Sequence of chain 2.A:
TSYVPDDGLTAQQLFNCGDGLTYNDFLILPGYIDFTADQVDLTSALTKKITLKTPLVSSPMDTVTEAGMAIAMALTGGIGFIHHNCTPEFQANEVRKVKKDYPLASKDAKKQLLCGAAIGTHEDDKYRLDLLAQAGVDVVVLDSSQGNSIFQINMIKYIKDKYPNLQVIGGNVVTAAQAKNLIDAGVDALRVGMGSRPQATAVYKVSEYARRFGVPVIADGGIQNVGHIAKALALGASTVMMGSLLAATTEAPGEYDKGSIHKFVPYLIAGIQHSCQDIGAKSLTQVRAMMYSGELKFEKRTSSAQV

Binding-site contacts:
Ligand atom O3' contacts residue SER68 of chain 2.A at 3.1 Å (h-bond).
Ligand atom C5' contacts residue GLY365 of chain 2.A at 3.9 Å.
Ligand atom C4 contacts residue SAE1 of chain 2.D at 3.7 Å.
Ligand atom C6 contacts residue SAE1 of chain 2.D at 4.0 Å.
Ligand atom P contacts residue GLY366 of chain 2.A at 4.0 Å.
Ligand atom O3P contacts residue SER388 of chain 2.A at 4.0 Å.
Ligand atom O2P contacts residue GLY366 of chain 2.A at 3.0 Å (h-bond).
Ligand atom O1P contacts residue GLY387 of chain 2.A at 3.6 Å.
Ligand atom O3P contacts residue GLY366 of chain 2.A at 4.0 Å.
Ligand atom C5 contacts residue SAE1 of chain 2.D at 4.0 Å.
Ligand atom O3P contacts residue MET386 of chain 2.A at 3.9 Å.
Ligand atom O3P contacts residue GLY387 of chain 2.A at 3.0 Å (h-bond).
Ligand atom C2' contacts residue ARG322 of chain 2.A at 3.9 Å.
Ligand atom O3' contacts residue MET385 of chain 2.A at 3.6 Å (h-bond).
Ligand atom C2' contacts residue ASP364 of chain 2.A at 3.6 Å.
Ligand atom O2P contacts residue GLY365 of chain 2.A at 3.8 Å.
Ligand atom P contacts residue SER388 of chain 2.A at 3.5 Å.
Ligand atom C3' contacts residue ARG322 of chain 2.A at 3.8 Å.
Ligand atom C8 contacts residue MET70 of chain 2.A at 3.8 Å (hydrophobic).
Ligand atom C3' contacts residue SER68 of chain 2.A at 3.6 Å.
Ligand atom O2' contacts residue ASN303 of chain 2.A at 3.8 Å.
Ligand atom O5' contacts residue GLY365 of chain 2.A at 3.8 Å.
Ligand atom O2P contacts residue SER327 of chain 2.A at 3.7 Å.
Ligand atom C3' contacts residue ASP364 of chain 2.A at 3.5 Å.
Ligand atom O3' contacts residue ASP364 of chain 2.A at 2.5 Å (salt-bridge).
Ligand atom N1 contacts residue SAE1 of chain 2.D at 3.7 Å.
Ligand atom O3' contacts residue ARG322 of chain 2.A at 2.8 Å (salt-bridge).
Ligand atom C4' contacts residue ASP364 of chain 2.A at 3.8 Å.
Ligand atom P contacts residue GLY387 of chain 2.A at 4.0 Å.
Ligand atom C4' contacts residue GLY365 of chain 2.A at 4.1 Å.
Ligand atom O2' contacts residue ASP364 of chain 2.A at 2.6 Å (salt-bridge).
Ligand atom O5' contacts residue SER327 of chain 2.A at 4.0 Å.
Ligand atom O2P contacts residue SER388 of chain 2.A at 3.9 Å.
Ligand atom O3P contacts residue GLY365 of chain 2.A at 3.9 Å.
Ligand atom C2 contacts residue SAE1 of chain 2.D at 3.5 Å.
Ligand atom C2' contacts residue SAE1 of chain 2.D at 3.7 Å.
Ligand atom N3 contacts residue SAE1 of chain 2.D at 3.3 Å.
Ligand atom O2' contacts residue ARG322 of chain 2.A at 3.8 Å.
Ligand atom O1P contacts residue SER388 of chain 2.A at 2.4 Å (h-bond).
Ligand atom O2' contacts residue SAE1 of chain 2.D at 2.5 Å (h-bond).

The protein below binds the small molecule below.
Small molecule (SMILES): O=P(O)(O)OC[C@H]1O[C@@H](n2cnc3c(Cl)[nH+]cnc32)[C@H](O)[C@@H]1O